A small-molecule ligand and the protein it binds are described below.
Small molecule (SMILES): O=C(O)c1ccccc1O

Sequence of chain 2.A:
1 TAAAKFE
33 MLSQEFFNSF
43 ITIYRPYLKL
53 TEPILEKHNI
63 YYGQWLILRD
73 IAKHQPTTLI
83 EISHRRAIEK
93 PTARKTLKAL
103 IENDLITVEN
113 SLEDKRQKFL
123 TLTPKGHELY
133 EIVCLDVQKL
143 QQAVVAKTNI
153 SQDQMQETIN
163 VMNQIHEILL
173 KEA

Binding-site contacts:
Ligand atom C4 contacts residue LYS117 of chain 2.A at 3.6 Å.
Ligand atom C1' contacts residue LYS100 of chain 2.A at 4.3 Å.
Ligand atom C6 contacts residue VAL110 of chain 2.A at 4.3 Å (hydrophobic).
Ligand atom O1' contacts residue LYS100 of chain 2.A at 3.3 Å (salt-bridge).
Ligand atom O1' contacts residue LYS117 of chain 2.A at 3.2 Å (salt-bridge).
Ligand atom C2 contacts residue LYS100 of chain 2.A at 3.9 Å.
Ligand atom O2 contacts residue LYS100 of chain 2.A at 2.5 Å (salt-bridge).
Ligand atom O2' contacts residue LYS117 of chain 2.A at 3.6 Å (salt-bridge).
Ligand atom O2 contacts residue LYS117 of chain 2.A at 3.9 Å.
Ligand atom C1 contacts residue ILE103 of chain 2.A at 3.9 Å (hydrophobic).
Ligand atom C5 contacts residue LYS117 of chain 2.A at 3.4 Å.
Ligand atom O2 contacts residue ARG96 of chain 2.A at 3.7 Å.
Ligand atom C3 contacts residue LEU81 of chain 2.A at 4.3 Å (hydrophobic).
Ligand atom C6 contacts residue ILE103 of chain 2.A at 3.8 Å (hydrophobic).
Ligand atom C1' contacts residue ILE103 of chain 2.A at 3.9 Å (hydrophobic).
Ligand atom C1 contacts residue LYS117 of chain 2.A at 3.9 Å.
Ligand atom C3 contacts residue ARG96 of chain 2.A at 3.6 Å.
Ligand atom C1' contacts residue LYS117 of chain 2.A at 3.4 Å.
Ligand atom C5 contacts residue LEU122 of chain 2.A at 4.4 Å (hydrophobic).
Ligand atom C4 contacts residue LEU99 of chain 2.A at 4.1 Å (hydrophobic).
Ligand atom C5 contacts residue ILE103 of chain 2.A at 4.5 Å (hydrophobic).
Ligand atom C2 contacts residue ARG96 of chain 2.A at 4.2 Å.
Ligand atom C4 contacts residue LEU81 of chain 2.A at 4.1 Å (hydrophobic).
Ligand atom C4 contacts residue ARG118 of chain 2.A at 4.4 Å.
Ligand atom O2' contacts residue ILE103 of chain 2.A at 3.8 Å.
Ligand atom O2' contacts residue VAL110 of chain 2.A at 4.4 Å.
Ligand atom C3 contacts residue LYS117 of chain 2.A at 3.9 Å.
Ligand atom C6 contacts residue LYS117 of chain 2.A at 3.9 Å.
Ligand atom C2 contacts residue LYS117 of chain 2.A at 3.8 Å.